The protein below binds the small molecule below.
Small molecule (SMILES): Cc1[nH]nc2[nH]c(=O)cc(C3CCC(NC(=O)[C@@H]4CC4(F)F)CC3)c12

Sequence of chain 1.B:
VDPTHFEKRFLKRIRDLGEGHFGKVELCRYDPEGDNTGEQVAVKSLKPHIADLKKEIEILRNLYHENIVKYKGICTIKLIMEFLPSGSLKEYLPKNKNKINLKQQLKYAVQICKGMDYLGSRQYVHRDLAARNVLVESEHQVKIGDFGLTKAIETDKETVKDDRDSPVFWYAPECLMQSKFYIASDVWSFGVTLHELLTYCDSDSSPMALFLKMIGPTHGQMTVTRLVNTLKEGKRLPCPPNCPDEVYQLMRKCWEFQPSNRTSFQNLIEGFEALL

Binding-site contacts:
Ligand atom F24 contacts residue GLY24 of chain 1.B at 3.7 Å.
Ligand atom C22 contacts residue GLY21 of chain 1.B at 3.7 Å.
Ligand atom N3 contacts residue LEU147 of chain 1.B at 3.8 Å.
Ligand atom C13 contacts residue GLY19 of chain 1.B at 3.9 Å.
Ligand atom N18 contacts residue ASN145 of chain 1.B at 3.7 Å.
Ligand atom C16 contacts residue GLY157 of chain 1.B at 3.8 Å.
Ligand atom O10 contacts residue GLY99 of chain 1.B at 3.2 Å.
Ligand atom C14 contacts residue VAL26 of chain 1.B at 3.7 Å (hydrophobic).
Ligand atom C9 contacts residue GLY99 of chain 1.B at 3.7 Å.
Ligand atom C16 contacts residue ASP158 of chain 1.B at 3.8 Å.
Ligand atom C2 contacts residue ALA43 of chain 1.B at 3.5 Å (hydrophobic).
Ligand atom C21 contacts residue ASP158 of chain 1.B at 3.4 Å.
Ligand atom N3 contacts residue LEU96 of chain 1.B at 3.8 Å.
Ligand atom F24 contacts residue LYS45 of chain 1.B at 3.6 Å.
Ligand atom C19 contacts residue ASP158 of chain 1.B at 3.6 Å.
Ligand atom F25 contacts residue GLY21 of chain 1.B at 3.0 Å.
Ligand atom C1 contacts residue GLY157 of chain 1.B at 3.8 Å.
Ligand atom N4 contacts residue PHE95 of chain 1.B at 3.5 Å.
Ligand atom N11 contacts residue PHE95 of chain 1.B at 3.9 Å.
Ligand atom N3 contacts residue GLU94 of chain 1.B at 2.8 Å (salt-bridge).
Ligand atom N3 contacts residue PHE95 of chain 1.B at 3.9 Å.
Ligand atom N4 contacts residue LEU96 of chain 1.B at 2.9 Å (h-bond).
Ligand atom O10 contacts residue GLU103 of chain 1.B at 3.8 Å.
Ligand atom C5 contacts residue LEU96 of chain 1.B at 3.8 Å (hydrophobic).
Ligand atom F25 contacts residue GLU20 of chain 1.B at 3.5 Å.
Ligand atom C13 contacts residue LEU18 of chain 1.B at 3.9 Å (hydrophobic).
Ligand atom C17 contacts residue LEU147 of chain 1.B at 3.7 Å (hydrophobic).
Ligand atom C8 contacts residue LEU147 of chain 1.B at 3.8 Å (hydrophobic).
Ligand atom C7 contacts residue LEU147 of chain 1.B at 3.7 Å (hydrophobic).
Ligand atom F25 contacts residue GLY19 of chain 1.B at 3.7 Å.
Ligand atom N11 contacts residue LEU96 of chain 1.B at 3.2 Å (h-bond).
Ligand atom C2 contacts residue LEU147 of chain 1.B at 3.7 Å (hydrophobic).
Ligand atom F25 contacts residue GLY24 of chain 1.B at 3.7 Å.
Ligand atom C23 contacts residue GLY21 of chain 1.B at 3.3 Å.
Ligand atom N18 contacts residue ASP158 of chain 1.B at 2.9 Å (salt-bridge).
Ligand atom C16 contacts residue ASN145 of chain 1.B at 3.8 Å.
Ligand atom N4 contacts residue GLU94 of chain 1.B at 3.5 Å (salt-bridge).
Ligand atom N3 contacts residue ALA43 of chain 1.B at 3.4 Å.
Ligand atom C1 contacts residue ALA43 of chain 1.B at 3.5 Å (hydrophobic).
Ligand atom C6 contacts residue LEU147 of chain 1.B at 3.8 Å (hydrophobic).